Binding-site contacts:
Ligand atom N2 contacts residue ASN12 of chain 31.M at 3.8 Å.
Ligand atom C2 contacts residue ASN12 of chain 31.M at 3.3 Å.
Ligand atom C5 contacts residue ASN12 of chain 31.M at 4.2 Å.
Ligand atom C7 contacts residue ASN12 of chain 31.M at 3.9 Å.
Ligand atom O5 contacts residue ASN12 of chain 31.M at 2.8 Å (h-bond).
Ligand atom O7 contacts residue ASN12 of chain 31.M at 3.6 Å.
Ligand atom C1 contacts residue ASN12 of chain 31.M at 2.2 Å.

A protein and the small-molecule ligand that binds it are described below.
Small molecule (SMILES): CC(=O)N[C@H]1[C@H](O[C@H]2[C@H](O)[C@@H](NC(C)=O)CO[C@@H]2CO)O[C@H](CO)[C@@H](O)[C@@H]1O

Sequence of chain 31.M:
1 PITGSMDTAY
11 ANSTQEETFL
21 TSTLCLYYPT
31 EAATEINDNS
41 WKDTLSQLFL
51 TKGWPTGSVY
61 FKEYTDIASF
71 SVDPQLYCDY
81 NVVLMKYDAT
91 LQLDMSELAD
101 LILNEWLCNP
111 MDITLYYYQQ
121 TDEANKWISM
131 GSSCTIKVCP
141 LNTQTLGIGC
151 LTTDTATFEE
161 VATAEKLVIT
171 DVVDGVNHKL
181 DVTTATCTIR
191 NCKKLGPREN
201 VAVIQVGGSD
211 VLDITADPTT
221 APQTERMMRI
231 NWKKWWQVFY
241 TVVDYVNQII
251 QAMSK